Sequence of chain 1.A:
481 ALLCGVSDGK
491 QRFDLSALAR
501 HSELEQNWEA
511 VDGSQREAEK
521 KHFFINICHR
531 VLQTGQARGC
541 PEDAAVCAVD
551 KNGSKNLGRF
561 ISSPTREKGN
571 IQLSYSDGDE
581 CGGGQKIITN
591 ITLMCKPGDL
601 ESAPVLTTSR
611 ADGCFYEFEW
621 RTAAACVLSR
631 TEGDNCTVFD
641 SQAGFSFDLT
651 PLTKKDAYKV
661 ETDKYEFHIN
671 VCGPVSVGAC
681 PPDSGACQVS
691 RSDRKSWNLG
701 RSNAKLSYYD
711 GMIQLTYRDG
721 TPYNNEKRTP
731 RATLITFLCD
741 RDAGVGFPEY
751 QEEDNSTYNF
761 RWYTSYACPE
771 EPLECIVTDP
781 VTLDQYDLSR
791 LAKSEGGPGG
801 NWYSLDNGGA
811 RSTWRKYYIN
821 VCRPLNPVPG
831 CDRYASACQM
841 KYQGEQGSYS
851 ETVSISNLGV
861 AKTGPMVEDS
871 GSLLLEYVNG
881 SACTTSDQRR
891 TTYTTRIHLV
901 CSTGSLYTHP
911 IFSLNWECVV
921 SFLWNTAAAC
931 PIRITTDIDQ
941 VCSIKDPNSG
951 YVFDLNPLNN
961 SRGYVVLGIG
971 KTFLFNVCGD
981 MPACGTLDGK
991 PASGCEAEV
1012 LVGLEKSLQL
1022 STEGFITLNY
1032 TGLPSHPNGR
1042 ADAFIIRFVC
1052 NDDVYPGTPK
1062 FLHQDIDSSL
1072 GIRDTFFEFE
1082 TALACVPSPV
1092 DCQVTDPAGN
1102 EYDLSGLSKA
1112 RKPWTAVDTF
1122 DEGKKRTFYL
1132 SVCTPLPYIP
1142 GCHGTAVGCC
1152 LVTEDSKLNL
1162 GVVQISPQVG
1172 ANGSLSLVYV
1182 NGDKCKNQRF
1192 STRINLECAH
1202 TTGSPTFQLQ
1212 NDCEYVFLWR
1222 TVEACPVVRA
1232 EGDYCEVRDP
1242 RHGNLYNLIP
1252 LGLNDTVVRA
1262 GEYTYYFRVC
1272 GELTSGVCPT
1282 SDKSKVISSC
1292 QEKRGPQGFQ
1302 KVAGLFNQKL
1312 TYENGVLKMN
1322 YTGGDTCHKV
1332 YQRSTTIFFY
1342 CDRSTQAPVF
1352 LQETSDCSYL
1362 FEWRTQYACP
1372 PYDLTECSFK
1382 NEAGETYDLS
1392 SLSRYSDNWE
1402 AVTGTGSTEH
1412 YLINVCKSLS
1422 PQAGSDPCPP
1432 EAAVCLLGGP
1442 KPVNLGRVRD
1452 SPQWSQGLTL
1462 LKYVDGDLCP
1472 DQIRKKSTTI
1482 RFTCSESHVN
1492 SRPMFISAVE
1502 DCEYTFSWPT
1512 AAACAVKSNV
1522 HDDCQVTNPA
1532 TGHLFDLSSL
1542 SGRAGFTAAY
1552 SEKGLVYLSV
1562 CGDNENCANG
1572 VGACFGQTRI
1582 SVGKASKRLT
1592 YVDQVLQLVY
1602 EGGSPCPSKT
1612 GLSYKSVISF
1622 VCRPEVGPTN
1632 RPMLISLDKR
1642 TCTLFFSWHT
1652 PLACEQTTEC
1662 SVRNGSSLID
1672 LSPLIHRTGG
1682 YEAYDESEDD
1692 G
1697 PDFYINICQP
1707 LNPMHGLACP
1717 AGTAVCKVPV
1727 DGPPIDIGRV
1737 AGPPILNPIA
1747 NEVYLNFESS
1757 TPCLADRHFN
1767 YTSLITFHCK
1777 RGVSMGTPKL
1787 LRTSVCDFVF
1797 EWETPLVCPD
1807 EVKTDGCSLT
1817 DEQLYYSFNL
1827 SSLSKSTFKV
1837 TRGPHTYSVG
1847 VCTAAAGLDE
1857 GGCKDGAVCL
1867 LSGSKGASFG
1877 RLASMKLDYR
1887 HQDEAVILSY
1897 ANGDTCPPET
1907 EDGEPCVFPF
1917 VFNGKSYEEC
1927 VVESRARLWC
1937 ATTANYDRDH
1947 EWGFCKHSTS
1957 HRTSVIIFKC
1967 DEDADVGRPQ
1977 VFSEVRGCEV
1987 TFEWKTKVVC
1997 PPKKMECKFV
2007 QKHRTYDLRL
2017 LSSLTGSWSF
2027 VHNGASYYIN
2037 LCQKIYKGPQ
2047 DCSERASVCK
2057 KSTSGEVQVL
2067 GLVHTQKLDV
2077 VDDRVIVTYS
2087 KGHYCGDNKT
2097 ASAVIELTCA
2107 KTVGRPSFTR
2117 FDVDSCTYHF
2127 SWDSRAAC

A small-molecule ligand and the protein it binds are described below.
Small molecule (SMILES): CC(=O)N[C@@H]1[C@@H](O)[C@H](O)[C@@H](CO)O[C@H]1O

Binding-site contacts:
Ligand atom C3 contacts residue ASN1030 of chain 1.A at 3.8 Å.
Ligand atom C1 contacts residue ASN1030 of chain 1.A at 1.4 Å.
Ligand atom C3 contacts residue ARG1041 of chain 1.A at 3.9 Å.
Ligand atom C8 contacts residue SER1018 of chain 1.A at 4.5 Å.
Ligand atom N2 contacts residue ARG1041 of chain 1.A at 4.3 Å.
Ligand atom O5 contacts residue ASN1030 of chain 1.A at 2.3 Å (h-bond).
Ligand atom O6 contacts residue ALA1044 of chain 1.A at 3.9 Å.
Ligand atom C2 contacts residue ARG1041 of chain 1.A at 4.1 Å.
Ligand atom O7 contacts residue THR1032 of chain 1.A at 4.4 Å.
Ligand atom O3 contacts residue ARG1041 of chain 1.A at 2.7 Å (salt-bridge).
Ligand atom C1 contacts residue GLN1020 of chain 1.A at 3.9 Å.
Ligand atom N2 contacts residue ASN1030 of chain 1.A at 2.9 Å (h-bond).
Ligand atom C2 contacts residue ASN1030 of chain 1.A at 2.4 Å.
Ligand atom O7 contacts residue ARG1041 of chain 1.A at 3.7 Å.
Ligand atom O6 contacts residue ASP1075 of chain 1.A at 4.0 Å.
Ligand atom C5 contacts residue ASN1030 of chain 1.A at 3.6 Å.
Ligand atom O7 contacts residue ASN1030 of chain 1.A at 3.7 Å.
Ligand atom C7 contacts residue ASN1030 of chain 1.A at 3.5 Å.
Ligand atom C7 contacts residue ARG1041 of chain 1.A at 4.1 Å.
Ligand atom N2 contacts residue GLN1020 of chain 1.A at 4.4 Å.
Ligand atom C4 contacts residue ASN1030 of chain 1.A at 4.2 Å.